Binding-site contacts:
Ligand atom C2 contacts residue GLN92 of chain 1.A at 4.0 Å.
Ligand atom C6 contacts residue PRO200 of chain 1.A at 3.5 Å (hydrophobic).
Ligand atom N19 contacts residue THR198 of chain 1.A at 2.8 Å (h-bond).
Ligand atom C12 contacts residue PHE130 of chain 1.A at 3.9 Å (hydrophobic).
Ligand atom O21 contacts residue LEU197 of chain 1.A at 3.2 Å.
Ligand atom C5 contacts residue LEU197 of chain 1.A at 4.2 Å (hydrophobic).
Ligand atom C2 contacts residue LEU197 of chain 1.A at 4.0 Å (hydrophobic).
Ligand atom C18 contacts residue VAL134 of chain 1.A at 3.9 Å (hydrophobic).
Ligand atom C11 contacts residue VAL134 of chain 1.A at 4.2 Å (hydrophobic).
Ligand atom C5 contacts residue THR199 of chain 1.A at 3.7 Å.
Ligand atom C7 contacts residue PRO200 of chain 1.A at 4.1 Å (hydrophobic).
Ligand atom C18 contacts residue LEU203 of chain 1.A at 3.8 Å (hydrophobic).
Ligand atom C7 contacts residue PRO201 of chain 1.A at 4.2 Å (hydrophobic).
Ligand atom C18 contacts residue PRO201 of chain 1.A at 3.8 Å (hydrophobic).
Ligand atom N19 contacts residue HIS119 of chain 1.A at 3.4 Å (h-bond).
Ligand atom C12 contacts residue VAL134 of chain 1.A at 4.0 Å (hydrophobic).
Ligand atom N19 contacts residue GLU106 of chain 1.A at 4.0 Å.
Ligand atom O21 contacts residue THR198 of chain 1.A at 3.0 Å (h-bond).
Ligand atom C11 contacts residue LEU197 of chain 1.A at 4.2 Å (hydrophobic).
Ligand atom C1 contacts residue GLN92 of chain 1.A at 4.2 Å.
Ligand atom O20 contacts residue HIS119 of chain 1.A at 4.1 Å.
Ligand atom N19 contacts residue HIS96 of chain 1.A at 3.4 Å (h-bond).
Ligand atom N19 contacts residue ZN1 of chain 1.B at 2.0 Å.
Ligand atom S22 contacts residue ZN1 of chain 1.B at 3.1 Å.
Ligand atom S22 contacts residue HIS94 of chain 1.A at 3.8 Å.
Ligand atom C15 contacts residue PRO201 of chain 1.A at 4.1 Å (hydrophobic).
Ligand atom S22 contacts residue THR198 of chain 1.A at 3.9 Å.
Ligand atom C6 contacts residue PRO201 of chain 1.A at 4.2 Å (hydrophobic).
Ligand atom C10 contacts residue LEU197 of chain 1.A at 4.0 Å (hydrophobic).
Ligand atom O3 contacts residue ZN1 of chain 1.B at 3.6 Å.
Ligand atom C8 contacts residue PRO201 of chain 1.A at 4.0 Å (hydrophobic).
Ligand atom N19 contacts residue HIS94 of chain 1.A at 3.3 Å (h-bond).
Ligand atom O20 contacts residue VAL121 of chain 1.A at 3.7 Å.
Ligand atom C4 contacts residue THR199 of chain 1.A at 3.3 Å.
Ligand atom C11 contacts residue PHE130 of chain 1.A at 3.6 Å (hydrophobic).
Ligand atom C1 contacts residue LEU197 of chain 1.A at 4.0 Å (hydrophobic).
Ligand atom O3 contacts residue HIS94 of chain 1.A at 3.5 Å.
Ligand atom O20 contacts residue HIS94 of chain 1.A at 3.2 Å.
Ligand atom C6 contacts residue THR199 of chain 1.A at 3.2 Å.
Ligand atom O20 contacts residue ZN1 of chain 1.B at 3.3 Å.

A protein and the small-molecule ligand that binds it are described below.
Small molecule (SMILES): C[C@@]12CCC[C@H]1[C@@H]1CCc3cc(OS(N)(=O)=O)ccc3[C@H]1CC2

Sequence of chain 1.A:
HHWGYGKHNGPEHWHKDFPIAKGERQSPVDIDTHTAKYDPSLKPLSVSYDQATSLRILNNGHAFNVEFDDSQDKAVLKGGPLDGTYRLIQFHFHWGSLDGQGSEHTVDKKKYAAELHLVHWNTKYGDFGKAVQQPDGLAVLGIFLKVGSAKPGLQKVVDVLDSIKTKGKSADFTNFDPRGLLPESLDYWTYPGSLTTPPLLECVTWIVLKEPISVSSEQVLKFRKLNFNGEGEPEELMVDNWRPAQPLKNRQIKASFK